Sequence of chain 1.C:
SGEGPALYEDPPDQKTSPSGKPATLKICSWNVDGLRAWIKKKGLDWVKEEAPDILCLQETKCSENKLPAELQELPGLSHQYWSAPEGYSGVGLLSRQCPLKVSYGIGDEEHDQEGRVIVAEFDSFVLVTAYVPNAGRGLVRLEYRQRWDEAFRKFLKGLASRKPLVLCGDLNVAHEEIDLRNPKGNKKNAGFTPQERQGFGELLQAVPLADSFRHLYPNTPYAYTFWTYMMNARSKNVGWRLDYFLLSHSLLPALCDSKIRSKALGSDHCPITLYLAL

This small molecule binds to this protein.
Small molecule (SMILES): O=C(O)c1cc2cc([N+](=O)[O-])ccc2[nH]1

Binding-site contacts:
Ligand atom O14 contacts residue ASP131 of chain 1.C at 3.7 Å.
Ligand atom C04 contacts residue LEU30 of chain 1.C at 4.1 Å (hydrophobic).
Ligand atom C05 contacts residue GLN105 of chain 1.C at 3.6 Å.
Ligand atom C06 contacts residue ARG104 of chain 1.C at 3.3 Å.
Ligand atom O12 contacts residue GLN105 of chain 1.C at 3.4 Å (h-bond).
Ligand atom O11 contacts residue ASP58 of chain 1.C at 3.7 Å.
Ligand atom C03 contacts residue PHE133 of chain 1.C at 3.9 Å (hydrophobic).
Ligand atom O11 contacts residue GLN105 of chain 1.C at 2.9 Å (h-bond).
Ligand atom O15 contacts residue SER132 of chain 1.C at 2.8 Å (h-bond).
Ligand atom C06 contacts residue GLN105 of chain 1.C at 3.5 Å.
Ligand atom O12 contacts residue ASP58 of chain 1.C at 3.3 Å.
Ligand atom C09 contacts residue GLN105 of chain 1.C at 3.8 Å.
Ligand atom C03 contacts residue PHE130 of chain 1.C at 3.8 Å (hydrophobic).
Ligand atom C07 contacts residue LEU30 of chain 1.C at 3.8 Å (hydrophobic).
Ligand atom C04 contacts residue GLN105 of chain 1.C at 3.7 Å.
Ligand atom O11 contacts residue PHE130 of chain 1.C at 4.1 Å.
Ligand atom O14 contacts residue PHE133 of chain 1.C at 3.4 Å.
Ligand atom C06 contacts residue ASP58 of chain 1.C at 4.0 Å.
Ligand atom O14 contacts residue SER132 of chain 1.C at 2.8 Å (h-bond).
Ligand atom C07 contacts residue ARG104 of chain 1.C at 4.1 Å.
Ligand atom O11 contacts residue SER103 of chain 1.C at 2.4 Å (h-bond).
Ligand atom C07 contacts residue THR29 of chain 1.C at 3.8 Å.
Ligand atom O11 contacts residue ILE59 of chain 1.C at 3.6 Å.
Ligand atom O12 contacts residue ARG104 of chain 1.C at 3.1 Å.
Ligand atom O14 contacts residue PHE130 of chain 1.C at 3.7 Å.
Ligand atom C04 contacts residue PHE130 of chain 1.C at 4.0 Å (hydrophobic).
Ligand atom C07 contacts residue GLN105 of chain 1.C at 3.8 Å.
Ligand atom N10 contacts residue SER103 of chain 1.C at 3.7 Å.
Ligand atom O15 contacts residue LEU286 of chain 1.C at 3.8 Å.
Ligand atom N10 contacts residue ARG104 of chain 1.C at 4.0 Å.
Ligand atom N10 contacts residue ILE59 of chain 1.C at 4.1 Å.
Ligand atom C05 contacts residue LEU30 of chain 1.C at 3.9 Å (hydrophobic).
Ligand atom O11 contacts residue ARG104 of chain 1.C at 3.5 Å (salt-bridge).
Ligand atom C08 contacts residue GLN105 of chain 1.C at 4.1 Å.
Ligand atom C13 contacts residue LEU286 of chain 1.C at 3.9 Å (hydrophobic).
Ligand atom C13 contacts residue SER132 of chain 1.C at 3.1 Å.
Ligand atom N10 contacts residue ASP58 of chain 1.C at 3.8 Å.
Ligand atom C06 contacts residue LEU30 of chain 1.C at 3.8 Å (hydrophobic).
Ligand atom C08 contacts residue LEU30 of chain 1.C at 4.0 Å (hydrophobic).
Ligand atom N10 contacts residue GLN105 of chain 1.C at 3.4 Å (h-bond).